Binding-site contacts:
Ligand atom O7 contacts residue ASN154 of chain 13.E at 3.2 Å (h-bond).
Ligand atom C1 contacts residue THR156 of chain 13.E at 3.6 Å.
Ligand atom C2 contacts residue THR156 of chain 13.E at 3.9 Å.
Ligand atom O5 contacts residue ASN154 of chain 13.E at 3.8 Å.
Ligand atom C8 contacts residue ASN154 of chain 13.E at 4.5 Å.
Ligand atom C3 contacts residue THR156 of chain 13.E at 4.4 Å.
Ligand atom C7 contacts residue ASN154 of chain 13.E at 3.7 Å.
Ligand atom N2 contacts residue THR156 of chain 13.E at 3.2 Å.
Ligand atom O5 contacts residue MET151 of chain 13.E at 4.2 Å.
Ligand atom C7 contacts residue THR156 of chain 13.E at 3.6 Å.
Ligand atom C1 contacts residue ASN154 of chain 13.E at 3.1 Å.
Ligand atom C2 contacts residue ASN154 of chain 13.E at 4.1 Å.
Ligand atom O7 contacts residue THR156 of chain 13.E at 4.5 Å.
Ligand atom N2 contacts residue ASN154 of chain 13.E at 4.0 Å.
Ligand atom C8 contacts residue THR156 of chain 13.E at 3.7 Å.
Ligand atom O6 contacts residue MET151 of chain 13.E at 3.5 Å.

A protein and the small-molecule ligand that binds it are described below.
Small molecule (SMILES): CC(=O)N[C@H]1[C@H](O[C@H]2[C@H](O)[C@@H](NC(C)=O)CO[C@@H]2CO)O[C@H](CO)[C@@H](O)[C@@H]1O

Sequence of chain 13.E:
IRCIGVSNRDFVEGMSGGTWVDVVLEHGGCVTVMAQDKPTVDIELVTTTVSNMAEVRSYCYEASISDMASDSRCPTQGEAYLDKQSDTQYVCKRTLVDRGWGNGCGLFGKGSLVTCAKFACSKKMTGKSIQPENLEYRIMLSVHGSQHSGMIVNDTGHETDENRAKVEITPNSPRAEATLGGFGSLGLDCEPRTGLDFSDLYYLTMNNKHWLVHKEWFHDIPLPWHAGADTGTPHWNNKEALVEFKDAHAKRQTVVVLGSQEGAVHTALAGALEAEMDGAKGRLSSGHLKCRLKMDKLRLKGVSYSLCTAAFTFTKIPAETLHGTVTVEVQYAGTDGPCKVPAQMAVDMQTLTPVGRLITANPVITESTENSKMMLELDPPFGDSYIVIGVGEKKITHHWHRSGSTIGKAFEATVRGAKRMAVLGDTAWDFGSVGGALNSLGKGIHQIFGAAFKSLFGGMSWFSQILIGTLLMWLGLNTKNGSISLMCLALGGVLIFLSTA